Sequence of chain 1.A:
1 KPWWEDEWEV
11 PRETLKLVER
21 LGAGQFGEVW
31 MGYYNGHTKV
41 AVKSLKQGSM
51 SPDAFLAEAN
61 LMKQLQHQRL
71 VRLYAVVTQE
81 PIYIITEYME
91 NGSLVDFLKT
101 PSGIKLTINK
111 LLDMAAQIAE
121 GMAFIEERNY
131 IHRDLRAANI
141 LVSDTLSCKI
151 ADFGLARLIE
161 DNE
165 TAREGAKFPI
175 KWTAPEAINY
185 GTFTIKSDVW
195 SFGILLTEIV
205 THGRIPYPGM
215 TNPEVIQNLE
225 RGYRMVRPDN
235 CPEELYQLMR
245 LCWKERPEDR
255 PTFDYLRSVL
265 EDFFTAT

Binding-site contacts:
Ligand atom C4 contacts residue MET89 of chain 1.A at 3.6 Å (hydrophobic).
Ligand atom C30 contacts residue LEU21 of chain 1.A at 3.5 Å (hydrophobic).
Ligand atom C18 contacts residue VAL29 of chain 1.A at 3.4 Å (hydrophobic).
Ligand atom C10 contacts residue GLY92 of chain 1.A at 3.7 Å.
Ligand atom C5 contacts residue GLY92 of chain 1.A at 3.5 Å.
Ligand atom N2 contacts residue MET89 of chain 1.A at 2.8 Å (h-bond).
Ligand atom C3 contacts residue ALA41 of chain 1.A at 3.7 Å (hydrophobic).
Ligand atom C26 contacts residue THR86 of chain 1.A at 3.4 Å.
Ligand atom N2 contacts residue TYR88 of chain 1.A at 3.7 Å.
Ligand atom C10 contacts residue TYR88 of chain 1.A at 3.3 Å (hydrophobic).
Ligand atom N3 contacts residue TYR88 of chain 1.A at 3.6 Å.
Ligand atom N4 contacts residue VAL29 of chain 1.A at 3.8 Å.
Ligand atom O1 contacts residue VAL71 of chain 1.A at 3.5 Å.
Ligand atom C23 contacts residue GLU58 of chain 1.A at 2.9 Å.
Ligand atom C1 contacts residue MET89 of chain 1.A at 3.7 Å (hydrophobic).
Ligand atom C3 contacts residue LEU141 of chain 1.A at 3.5 Å (hydrophobic).
Ligand atom C4 contacts residue ALA41 of chain 1.A at 3.8 Å (hydrophobic).
Ligand atom C14 contacts residue VAL29 of chain 1.A at 3.5 Å (hydrophobic).
Ligand atom C6 contacts residue GLY92 of chain 1.A at 3.5 Å.
Ligand atom N2 contacts residue LEU141 of chain 1.A at 3.7 Å.
Ligand atom C12 contacts residue THR86 of chain 1.A at 3.5 Å.
Ligand atom C4 contacts residue GLU87 of chain 1.A at 3.1 Å.
Ligand atom C21 contacts residue ILE84 of chain 1.A at 3.8 Å (hydrophobic).
Ligand atom C16 contacts residue LEU21 of chain 1.A at 3.5 Å (hydrophobic).
Ligand atom C5 contacts residue MET89 of chain 1.A at 3.3 Å (hydrophobic).
Ligand atom C26 contacts residue LYS43 of chain 1.A at 3.8 Å.
Ligand atom C4 contacts residue LEU141 of chain 1.A at 3.4 Å (hydrophobic).
Ligand atom C22 contacts residue LYS43 of chain 1.A at 3.6 Å.
Ligand atom C7 contacts residue GLY92 of chain 1.A at 3.8 Å.
Ligand atom C25 contacts residue ASP152 of chain 1.A at 3.7 Å.
Ligand atom N6 contacts residue VAL29 of chain 1.A at 3.6 Å.
Ligand atom N3 contacts residue MET89 of chain 1.A at 2.7 Å (h-bond).
Ligand atom O1 contacts residue THR86 of chain 1.A at 2.7 Å (h-bond).
Ligand atom C10 contacts residue MET89 of chain 1.A at 3.3 Å (hydrophobic).
Ligand atom C13 contacts residue VAL29 of chain 1.A at 3.5 Å (hydrophobic).
Ligand atom C29 contacts residue LEU21 of chain 1.A at 3.8 Å (hydrophobic).
Ligand atom C21 contacts residue LYS43 of chain 1.A at 3.4 Å.
Ligand atom C22 contacts residue GLU58 of chain 1.A at 3.1 Å.
Ligand atom C15 contacts residue LEU21 of chain 1.A at 3.8 Å (hydrophobic).
Ligand atom N2 contacts residue GLU87 of chain 1.A at 3.8 Å.

The protein below binds the small molecule below.
Small molecule (SMILES): Cc1cccc(C)c1-n1c(=O)c2cnc(Nc3ccc(N4CCN(C)CC4)cc3)nc2n2c3ccccc3nc12